This protein binds this small molecule.
Small molecule (SMILES): CC(C)C[C@H](NC(=O)[C@H](COP(=O)(O)O)NC(=O)[C@@H]1CCCN1C(=O)[C@@H](N)[C@@H](C)O)C(=O)N1CCC[C@H]1C(=O)N[C@H](C=O)[C@@H](C)O

Binding-site contacts:
Ligand atom CA contacts residue LEU179 of chain 2.B at 3.8 Å (hydrophobic).
Ligand atom O contacts residue VAL183 of chain 2.B at 3.9 Å.
Ligand atom O1P contacts residue ARG134 of chain 2.B at 2.8 Å (salt-bridge).
Ligand atom O contacts residue VAL183 of chain 2.B at 3.5 Å.
Ligand atom CB contacts residue ASN180 of chain 2.B at 3.5 Å.
Ligand atom CB contacts residue ARG134 of chain 2.B at 3.9 Å.
Ligand atom CA contacts residue ASN180 of chain 2.B at 3.8 Å.
Ligand atom O1P contacts residue LYS54 of chain 2.B at 4.0 Å.
Ligand atom O3P contacts residue TYR135 of chain 2.B at 3.8 Å.
Ligand atom P contacts residue ARG61 of chain 2.B at 3.8 Å.
Ligand atom CB contacts residue ASN180 of chain 2.B at 3.5 Å.
Ligand atom OG1 contacts residue TRP235 of chain 2.B at 3.2 Å (h-bond).
Ligand atom O contacts residue ASN231 of chain 2.B at 3.5 Å (h-bond).
Ligand atom O3P contacts residue ARG134 of chain 2.B at 2.7 Å (salt-bridge).
Ligand atom C contacts residue ASN180 of chain 2.B at 3.7 Å.
Ligand atom CD1 contacts residue LEU179 of chain 2.B at 4.0 Å (hydrophobic).
Ligand atom N contacts residue GLU187 of chain 2.B at 2.8 Å (salt-bridge).
Ligand atom O2P contacts residue LYS54 of chain 2.B at 3.2 Å (salt-bridge).
Ligand atom CD2 contacts residue LYS127 of chain 2.B at 4.0 Å.
Ligand atom N contacts residue ASN180 of chain 2.B at 2.9 Å (h-bond).
Ligand atom C contacts residue LYS54 of chain 2.B at 3.7 Å.
Ligand atom CA contacts residue GLU187 of chain 2.B at 3.5 Å.
Ligand atom O2P contacts residue ARG61 of chain 2.B at 3.0 Å (salt-bridge).
Ligand atom P contacts residue ARG134 of chain 2.B at 3.7 Å.
Ligand atom OG1 contacts residue GLU187 of chain 2.B at 2.4 Å (salt-bridge).
Ligand atom O contacts residue LYS54 of chain 2.B at 3.7 Å.
Ligand atom P contacts residue TYR135 of chain 2.B at 3.7 Å.
Ligand atom N contacts residue LEU179 of chain 2.B at 3.7 Å.
Ligand atom O contacts residue LYS54 of chain 2.B at 3.4 Å (salt-bridge).
Ligand atom CG2 contacts residue VAL183 of chain 2.B at 3.9 Å (hydrophobic).
Ligand atom CG2 contacts residue TRP235 of chain 2.B at 3.5 Å (hydrophobic).
Ligand atom O3P contacts residue ARG61 of chain 2.B at 2.9 Å (salt-bridge).
Ligand atom CB contacts residue GLU187 of chain 2.B at 3.1 Å.
Ligand atom CB contacts residue TRP235 of chain 2.B at 4.0 Å (hydrophobic).
Ligand atom CG2 contacts residue ASN231 of chain 2.B at 3.2 Å.
Ligand atom O1P contacts residue TYR135 of chain 2.B at 2.5 Å (h-bond).
Ligand atom CD contacts residue LEU227 of chain 2.B at 3.6 Å (hydrophobic).
Ligand atom CA contacts residue ASN180 of chain 2.B at 3.6 Å.
Ligand atom O2P contacts residue TYR135 of chain 2.B at 3.9 Å.
Ligand atom CD contacts residue ASN231 of chain 2.B at 3.7 Å.

Sequence of chain 2.B:
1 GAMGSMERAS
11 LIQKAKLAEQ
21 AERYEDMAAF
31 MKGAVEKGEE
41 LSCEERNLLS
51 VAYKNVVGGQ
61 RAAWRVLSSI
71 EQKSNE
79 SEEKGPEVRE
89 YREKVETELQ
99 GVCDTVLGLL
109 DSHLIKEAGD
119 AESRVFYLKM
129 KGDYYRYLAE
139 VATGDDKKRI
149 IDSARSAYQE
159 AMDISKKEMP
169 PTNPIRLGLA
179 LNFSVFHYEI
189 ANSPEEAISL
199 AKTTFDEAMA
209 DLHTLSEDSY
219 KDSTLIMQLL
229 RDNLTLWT